Binding-site contacts:
Ligand atom C2 contacts residue ASN12 of chain 5.I at 3.2 Å.
Ligand atom C5 contacts residue ASN12 of chain 5.I at 4.0 Å.
Ligand atom C7 contacts residue ASN12 of chain 5.I at 3.9 Å.
Ligand atom O5 contacts residue ASN12 of chain 5.I at 2.6 Å (h-bond).
Ligand atom C1 contacts residue ASN12 of chain 5.I at 2.1 Å.
Ligand atom O7 contacts residue ASN12 of chain 5.I at 3.7 Å.
Ligand atom N2 contacts residue ASN12 of chain 5.I at 3.8 Å.

Sequence of chain 5.I:
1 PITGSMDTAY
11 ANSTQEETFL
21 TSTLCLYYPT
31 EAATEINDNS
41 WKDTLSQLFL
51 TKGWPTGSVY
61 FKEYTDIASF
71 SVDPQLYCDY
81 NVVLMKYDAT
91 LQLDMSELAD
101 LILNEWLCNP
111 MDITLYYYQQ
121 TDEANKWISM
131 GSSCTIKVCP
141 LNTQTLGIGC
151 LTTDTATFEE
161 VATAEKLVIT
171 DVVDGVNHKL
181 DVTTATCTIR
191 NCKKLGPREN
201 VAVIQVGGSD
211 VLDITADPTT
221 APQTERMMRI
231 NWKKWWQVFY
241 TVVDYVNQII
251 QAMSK

A small-molecule ligand and the protein it binds are described below.
Small molecule (SMILES): CC(=O)N[C@H]1[C@H](O[C@H]2[C@H](O)[C@@H](NC(C)=O)CO[C@@H]2CO)O[C@H](CO)[C@@H](O)[C@@H]1O